This small molecule binds to this protein.
Small molecule (SMILES): [H]/N=C(/N)c1ccc2cc(C(=O)OC)cc(NC(=O)c3cccc(O)c3C)c2c1

Sequence of chain 1.A:
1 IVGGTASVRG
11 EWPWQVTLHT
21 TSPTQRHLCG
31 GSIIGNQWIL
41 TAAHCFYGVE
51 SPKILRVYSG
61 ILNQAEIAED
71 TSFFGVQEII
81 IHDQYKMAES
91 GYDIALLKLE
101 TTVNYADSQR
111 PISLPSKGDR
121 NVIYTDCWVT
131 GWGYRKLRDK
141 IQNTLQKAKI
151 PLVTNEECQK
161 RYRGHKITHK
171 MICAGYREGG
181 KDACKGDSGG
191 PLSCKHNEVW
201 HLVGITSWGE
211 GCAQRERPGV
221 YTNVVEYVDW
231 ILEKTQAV

Binding-site contacts:
Ligand atom C18 contacts residue CYS212 of chain 1.A at 3.6 Å (hydrophobic).
Ligand atom C19 contacts residue LYS185 of chain 1.A at 3.6 Å.
Ligand atom C10 contacts residue SER188 of chain 1.A at 3.3 Å.
Ligand atom O27 contacts residue HIS44 of chain 1.A at 3.6 Å (h-bond).
Ligand atom C15 contacts residue GLY211 of chain 1.A at 3.6 Å.
Ligand atom C20 contacts residue SO41 of chain 1.B at 3.4 Å.
Ligand atom C20 contacts residue LYS185 of chain 1.A at 3.7 Å.
Ligand atom C2 contacts residue SER188 of chain 1.A at 3.9 Å.
Ligand atom O27 contacts residue SER188 of chain 1.A at 3.4 Å (h-bond).
Ligand atom C19 contacts residue LEU137 of chain 1.A at 3.3 Å (hydrophobic).
Ligand atom N13 contacts residue CYS212 of chain 1.A at 3.8 Å.
Ligand atom C2 contacts residue CYS184 of chain 1.A at 3.6 Å (hydrophobic).
Ligand atom N12 contacts residue TRP208 of chain 1.A at 3.5 Å (h-bond).
Ligand atom C11 contacts residue ALA183 of chain 1.A at 3.1 Å (hydrophobic).
Ligand atom C15 contacts residue GLY209 of chain 1.A at 3.6 Å.
Ligand atom N14 contacts residue GLY211 of chain 1.A at 3.7 Å.
Ligand atom C7 contacts residue GLY209 of chain 1.A at 3.8 Å.
Ligand atom C2 contacts residue THR206 of chain 1.A at 3.8 Å.
Ligand atom N13 contacts residue ASP182 of chain 1.A at 2.6 Å (salt-bridge).
Ligand atom O17 contacts residue GLY211 of chain 1.A at 2.8 Å (h-bond).
Ligand atom C4 contacts residue ALA183 of chain 1.A at 3.7 Å (hydrophobic).
Ligand atom N13 contacts residue ALA183 of chain 1.A at 3.2 Å (h-bond).
Ligand atom C5 contacts residue TRP208 of chain 1.A at 3.8 Å (hydrophobic).
Ligand atom N12 contacts residue GLY219 of chain 1.A at 3.4 Å.
Ligand atom C5 contacts residue GLY211 of chain 1.A at 3.5 Å.
Ligand atom N14 contacts residue GLY209 of chain 1.A at 2.8 Å (h-bond).
Ligand atom C21 contacts residue SO41 of chain 1.B at 3.5 Å.
Ligand atom C20 contacts residue LEU137 of chain 1.A at 3.5 Å (hydrophobic).
Ligand atom N12 contacts residue ALA183 of chain 1.A at 3.5 Å (h-bond).
Ligand atom N13 contacts residue GLY211 of chain 1.A at 3.0 Å (h-bond).
Ligand atom C4 contacts residue TRP208 of chain 1.A at 3.6 Å (hydrophobic).
Ligand atom C4 contacts residue GLY209 of chain 1.A at 3.7 Å.
Ligand atom C11 contacts residue TRP208 of chain 1.A at 3.7 Å (hydrophobic).
Ligand atom O17 contacts residue GLY209 of chain 1.A at 3.5 Å (h-bond).
Ligand atom C18 contacts residue LEU137 of chain 1.A at 3.8 Å (hydrophobic).
Ligand atom C3 contacts residue THR206 of chain 1.A at 3.7 Å.
Ligand atom C5 contacts residue GLY209 of chain 1.A at 3.4 Å.
Ligand atom O24 contacts residue SO41 of chain 1.B at 2.8 Å (h-bond).
Ligand atom N12 contacts residue ASP182 of chain 1.A at 2.9 Å (salt-bridge).
Ligand atom C11 contacts residue ASP182 of chain 1.A at 3.5 Å.